Binding-site contacts:
Ligand atom CA contacts residue THR20 of chain 1.E at 3.3 Å.
Ligand atom CA contacts residue ASP98 of chain 1.E at 3.9 Å.
Ligand atom OXT contacts residue GLY19 of chain 1.E at 3.3 Å.
Ligand atom O contacts residue VAL97 of chain 1.E at 3.1 Å (h-bond).
Ligand atom C contacts residue VAL97 of chain 1.E at 3.8 Å (hydrophobic).
Ligand atom CB contacts residue ASP98 of chain 1.E at 3.5 Å.
Ligand atom CG contacts residue VAL97 of chain 1.E at 3.6 Å (hydrophobic).
Ligand atom OXT contacts residue THR20 of chain 1.E at 3.9 Å.
Ligand atom OXT contacts residue GLY65 of chain 1.E at 3.3 Å.
Ligand atom N contacts residue GLU291 of chain 1.G at 2.7 Å (salt-bridge).
Ligand atom C contacts residue ASP98 of chain 1.E at 4.0 Å.
Ligand atom C contacts residue GLY96 of chain 1.E at 3.4 Å.
Ligand atom OD1 contacts residue THR20 of chain 1.E at 3.1 Å (h-bond).
Ligand atom O contacts residue GLY96 of chain 1.E at 3.2 Å.
Ligand atom ND2 contacts residue ALA122 of chain 1.E at 2.8 Å (h-bond).
Ligand atom CA contacts residue GLU291 of chain 1.G at 3.6 Å.
Ligand atom N contacts residue GLN67 of chain 1.E at 3.0 Å (h-bond).
Ligand atom ND2 contacts residue THR20 of chain 1.E at 3.2 Å (h-bond).
Ligand atom O contacts residue GLN67 of chain 1.E at 4.2 Å.
Ligand atom ND2 contacts residue MET123 of chain 1.E at 4.0 Å.
Ligand atom OD1 contacts residue ALA122 of chain 1.E at 3.6 Å.
Ligand atom OXT contacts residue SER66 of chain 1.E at 2.8 Å (h-bond).
Ligand atom CB contacts residue GLU291 of chain 1.G at 3.8 Å.
Ligand atom O contacts residue SER66 of chain 1.E at 2.6 Å (h-bond).
Ligand atom C contacts residue GLY19 of chain 1.E at 4.2 Å.
Ligand atom OD1 contacts residue GLY19 of chain 1.E at 4.0 Å.
Ligand atom OD1 contacts residue GLY96 of chain 1.E at 3.3 Å.
Ligand atom OD1 contacts residue VAL97 of chain 1.E at 3.0 Å (h-bond).
Ligand atom CA contacts residue GLN67 of chain 1.E at 4.0 Å.
Ligand atom CG contacts residue THR20 of chain 1.E at 2.9 Å.
Ligand atom C contacts residue GLN67 of chain 1.E at 3.8 Å.
Ligand atom CB contacts residue THR20 of chain 1.E at 3.2 Å.
Ligand atom O contacts residue ASP98 of chain 1.E at 3.0 Å (salt-bridge).
Ligand atom OXT contacts residue GLN67 of chain 1.E at 3.8 Å.
Ligand atom CG contacts residue ALA122 of chain 1.E at 3.6 Å (hydrophobic).
Ligand atom OXT contacts residue GLY96 of chain 1.E at 3.2 Å.
Ligand atom C contacts residue SER66 of chain 1.E at 3.5 Å.
Ligand atom N contacts residue ASP98 of chain 1.E at 3.1 Å (salt-bridge).
Ligand atom ND2 contacts residue VAL97 of chain 1.E at 3.6 Å.
Ligand atom N contacts residue ASN256 of chain 1.G at 3.7 Å.

Sequence of chain 1.E:
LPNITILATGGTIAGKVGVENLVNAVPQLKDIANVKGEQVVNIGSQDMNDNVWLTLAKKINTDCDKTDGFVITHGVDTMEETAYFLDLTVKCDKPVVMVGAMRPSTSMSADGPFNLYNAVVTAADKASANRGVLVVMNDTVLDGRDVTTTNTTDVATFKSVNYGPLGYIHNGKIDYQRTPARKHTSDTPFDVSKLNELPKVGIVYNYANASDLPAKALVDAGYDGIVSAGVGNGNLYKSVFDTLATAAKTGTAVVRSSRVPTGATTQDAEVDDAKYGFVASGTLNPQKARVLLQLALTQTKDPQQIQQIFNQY

A small-molecule ligand and the protein it binds are described below.
Small molecule (SMILES): NC(=O)C[C@H](N)C(=O)O

Sequence of chain 1.G:
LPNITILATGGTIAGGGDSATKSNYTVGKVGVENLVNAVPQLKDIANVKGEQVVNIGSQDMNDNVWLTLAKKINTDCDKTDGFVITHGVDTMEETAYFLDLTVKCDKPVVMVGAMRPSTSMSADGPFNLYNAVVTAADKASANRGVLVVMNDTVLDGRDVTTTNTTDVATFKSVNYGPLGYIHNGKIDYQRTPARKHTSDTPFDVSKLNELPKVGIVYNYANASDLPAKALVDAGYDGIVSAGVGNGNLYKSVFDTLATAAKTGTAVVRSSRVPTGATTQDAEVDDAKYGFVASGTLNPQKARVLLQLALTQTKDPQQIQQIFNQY